Binding-site contacts:
Ligand atom C contacts residue MET130 of chain 1.A at 3.7 Å (hydrophobic).
Ligand atom CG contacts residue TYR360 of chain 1.A at 3.5 Å (hydrophobic).
Ligand atom OE1 contacts residue TYR76 of chain 1.A at 3.3 Å.
Ligand atom C16 contacts residue TYR364 of chain 1.A at 3.6 Å (hydrophobic).
Ligand atom CG contacts residue LYS489 of chain 1.A at 2.6 Å.
Ligand atom O contacts residue TYR360 of chain 1.A at 3.5 Å.
Ligand atom C16 contacts residue MET130 of chain 1.A at 3.5 Å (hydrophobic).
Ligand atom CB contacts residue TYR364 of chain 1.A at 3.4 Å (hydrophobic).
Ligand atom C4A contacts residue ILE48 of chain 1.A at 3.7 Å (hydrophobic).
Ligand atom N1 contacts residue THR49 of chain 1.A at 3.1 Å (h-bond).
Ligand atom NA4 contacts residue TYR126 of chain 1.A at 3.4 Å.
Ligand atom CB contacts residue TYR76 of chain 1.A at 3.6 Å (hydrophobic).
Ligand atom OE1 contacts residue THR486 of chain 1.A at 3.6 Å (h-bond).
Ligand atom CG contacts residue TYR364 of chain 1.A at 3.2 Å (hydrophobic).
Ligand atom N8 contacts residue THR49 of chain 1.A at 3.3 Å (h-bond).
Ligand atom O contacts residue ARG133 of chain 1.A at 3.0 Å (salt-bridge).
Ligand atom CD contacts residue LYS489 of chain 1.A at 1.4 Å.
Ligand atom N contacts residue TYR364 of chain 1.A at 3.2 Å (h-bond).
Ligand atom C8A contacts residue THR49 of chain 1.A at 3.5 Å.
Ligand atom C8A contacts residue ILE48 of chain 1.A at 3.5 Å (hydrophobic).
Ligand atom CT contacts residue TYR76 of chain 1.A at 3.7 Å (hydrophobic).
Ligand atom OE1 contacts residue LYS489 of chain 1.A at 2.3 Å (salt-bridge).
Ligand atom C4 contacts residue GLU123 of chain 1.A at 3.6 Å.
Ligand atom NA4 contacts residue GLU123 of chain 1.A at 2.9 Å (salt-bridge).
Ligand atom O1 contacts residue MET130 of chain 1.A at 3.2 Å.
Ligand atom CB contacts residue LYS489 of chain 1.A at 3.7 Å.
Ligand atom CA contacts residue TYR360 of chain 1.A at 3.8 Å (hydrophobic).
Ligand atom NA2 contacts residue THR69 of chain 1.A at 3.6 Å (h-bond).
Ligand atom O2 contacts residue TYR76 of chain 1.A at 3.1 Å (h-bond).
Ligand atom O1 contacts residue ARG133 of chain 1.A at 3.0 Å (salt-bridge).
Ligand atom CT contacts residue ARG133 of chain 1.A at 3.4 Å.
Ligand atom N contacts residue TYR360 of chain 1.A at 3.7 Å.
Ligand atom C contacts residue TYR360 of chain 1.A at 3.6 Å (hydrophobic).
Ligand atom N3 contacts residue GLU123 of chain 1.A at 3.1 Å (salt-bridge).
Ligand atom N8 contacts residue ILE48 of chain 1.A at 3.6 Å.
Ligand atom N contacts residue MET130 of chain 1.A at 3.1 Å (h-bond).
Ligand atom NA4 contacts residue LEU72 of chain 1.A at 3.6 Å.
Ligand atom C9 contacts residue TYR126 of chain 1.A at 3.3 Å (hydrophobic).
Ligand atom CD contacts residue TYR364 of chain 1.A at 3.3 Å (hydrophobic).
Ligand atom O2 contacts residue ARG133 of chain 1.A at 2.7 Å (salt-bridge).

Sequence of chain 1.A:
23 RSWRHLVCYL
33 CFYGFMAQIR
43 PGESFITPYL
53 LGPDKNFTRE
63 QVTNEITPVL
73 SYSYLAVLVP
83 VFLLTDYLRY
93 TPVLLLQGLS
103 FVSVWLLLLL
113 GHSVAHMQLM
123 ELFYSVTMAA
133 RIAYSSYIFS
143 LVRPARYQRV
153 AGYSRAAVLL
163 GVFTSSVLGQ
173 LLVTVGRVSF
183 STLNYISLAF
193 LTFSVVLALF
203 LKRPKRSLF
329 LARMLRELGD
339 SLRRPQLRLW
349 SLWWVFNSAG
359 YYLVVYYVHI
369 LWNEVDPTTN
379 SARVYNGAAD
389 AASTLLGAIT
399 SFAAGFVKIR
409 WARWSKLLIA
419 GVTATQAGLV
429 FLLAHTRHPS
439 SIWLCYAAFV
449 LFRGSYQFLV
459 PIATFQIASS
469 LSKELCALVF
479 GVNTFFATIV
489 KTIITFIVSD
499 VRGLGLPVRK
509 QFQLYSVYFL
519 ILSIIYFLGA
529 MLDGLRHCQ

A small-molecule ligand and the protein it binds are described below.
Small molecule (SMILES): CN(Cc1cnc2nc(N)nc(N)c2n1)c1ccc(C(=O)N[C@@H](CCC(=O)O)C(=O)O)cc1